Sequence of chain 1.B:
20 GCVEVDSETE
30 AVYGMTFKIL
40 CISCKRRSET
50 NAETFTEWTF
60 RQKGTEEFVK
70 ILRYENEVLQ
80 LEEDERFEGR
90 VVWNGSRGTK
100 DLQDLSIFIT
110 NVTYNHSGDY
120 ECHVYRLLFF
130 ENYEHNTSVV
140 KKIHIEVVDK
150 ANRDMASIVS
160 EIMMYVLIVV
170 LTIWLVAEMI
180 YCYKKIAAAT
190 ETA

Binding-site contacts:
Ligand atom C2 contacts residue ASN93 of chain 1.B at 2.4 Å.
Ligand atom C5 contacts residue PHE107 of chain 1.B at 4.0 Å (hydrophobic).
Ligand atom O7 contacts residue ASN93 of chain 1.B at 3.5 Å (h-bond).
Ligand atom C7 contacts residue ASN93 of chain 1.B at 2.8 Å.
Ligand atom C5 contacts residue ASN93 of chain 1.B at 3.6 Å.
Ligand atom C1 contacts residue ASN93 of chain 1.B at 1.4 Å.
Ligand atom O5 contacts residue PHE107 of chain 1.B at 3.2 Å.
Ligand atom O5 contacts residue ASN93 of chain 1.B at 2.2 Å (h-bond).
Ligand atom C6 contacts residue PHE107 of chain 1.B at 4.1 Å (hydrophobic).
Ligand atom N2 contacts residue ASN93 of chain 1.B at 2.5 Å (h-bond).
Ligand atom C1 contacts residue PHE107 of chain 1.B at 3.6 Å (hydrophobic).
Ligand atom C3 contacts residue ASN93 of chain 1.B at 3.8 Å.
Ligand atom C8 contacts residue ASN93 of chain 1.B at 3.2 Å.
Ligand atom C4 contacts residue ASN93 of chain 1.B at 4.1 Å.

A small-molecule ligand and the protein it binds are described below.
Small molecule (SMILES): CC(=O)N[C@@H]1[C@@H](O)[C@H](O)[C@@H](CO)O[C@H]1O